The protein below binds the small molecule below.
Small molecule (SMILES): CC(C)C[C@H](NC(=O)[C@H](CCC(N)=O)NC(=O)[C@H](C)NC(=O)[C@H](Cc1ccccc1)NC(=O)[C@H](CO)NC(=O)[C@H](CCC(=O)O)NC(=O)[C@@H](N)[C@@H](C)O)C(=O)N[C@@H](Cc1ccccc1)C(=O)N[C@H](C=O)CCC(=O)O

Binding-site contacts:
Ligand atom CE2 contacts residue PHE32 of chain 1.K at 4.4 Å (hydrophobic).
Ligand atom CD2 contacts residue ARG35 of chain 1.K at 4.3 Å.
Ligand atom CE1 contacts residue ILE40 of chain 1.K at 4.4 Å (hydrophobic).
Ligand atom CG2 contacts residue ARG7 of chain 1.K at 4.2 Å.
Ligand atom CE1 contacts residue ARG35 of chain 1.K at 4.4 Å.
Ligand atom CZ contacts residue LEU43 of chain 1.K at 4.5 Å (hydrophobic).
Ligand atom CZ contacts residue LEU10 of chain 1.K at 4.5 Å (hydrophobic).
Ligand atom CB contacts residue LEU10 of chain 1.K at 3.7 Å (hydrophobic).
Ligand atom CD1 contacts residue ARG7 of chain 1.K at 4.2 Å.
Ligand atom CD1 contacts residue LEU10 of chain 1.K at 4.2 Å (hydrophobic).
Ligand atom CZ contacts residue HIS15 of chain 1.K at 4.3 Å.
Ligand atom O contacts residue MET6 of chain 1.K at 4.0 Å.
Ligand atom CG contacts residue LEU10 of chain 1.K at 4.4 Å (hydrophobic).
Ligand atom CZ contacts residue ARG35 of chain 1.K at 3.3 Å.
Ligand atom CE2 contacts residue LEU43 of chain 1.K at 3.4 Å (hydrophobic).
Ligand atom CD2 contacts residue ARG7 of chain 1.K at 3.2 Å.
Ligand atom CE2 contacts residue ARG35 of chain 1.K at 3.5 Å.
Ligand atom CB contacts residue ARG7 of chain 1.K at 3.8 Å.
Ligand atom CE1 contacts residue HIS15 of chain 1.K at 4.0 Å.
Ligand atom CE2 contacts residue LEU10 of chain 1.K at 4.5 Å (hydrophobic).
Ligand atom CA contacts residue PHE32 of chain 1.K at 4.3 Å (hydrophobic).
Ligand atom CD1 contacts residue PHE32 of chain 1.K at 4.0 Å (hydrophobic).
Ligand atom CG2 contacts residue MET6 of chain 1.K at 3.6 Å (hydrophobic).
Ligand atom CZ contacts residue ILE41 of chain 1.K at 4.2 Å (hydrophobic).
Ligand atom CE1 contacts residue PHE32 of chain 1.K at 4.1 Å (hydrophobic).
Ligand atom CD2 contacts residue LEU43 of chain 1.K at 3.9 Å (hydrophobic).
Ligand atom CG contacts residue ARG7 of chain 1.K at 4.2 Å.
Ligand atom CD2 contacts residue PHE32 of chain 1.K at 4.0 Å (hydrophobic).
Ligand atom CG contacts residue PHE32 of chain 1.K at 4.3 Å (hydrophobic).
Ligand atom CB contacts residue MET6 of chain 1.K at 4.4 Å (hydrophobic).
Ligand atom CZ contacts residue ILE40 of chain 1.K at 4.3 Å (hydrophobic).
Ligand atom CE1 contacts residue PHE16 of chain 1.K at 4.2 Å (hydrophobic).
Ligand atom O contacts residue ARG35 of chain 1.K at 4.4 Å.
Ligand atom CD1 contacts residue HIS15 of chain 1.K at 4.4 Å.

Sequence of chain 1.K:
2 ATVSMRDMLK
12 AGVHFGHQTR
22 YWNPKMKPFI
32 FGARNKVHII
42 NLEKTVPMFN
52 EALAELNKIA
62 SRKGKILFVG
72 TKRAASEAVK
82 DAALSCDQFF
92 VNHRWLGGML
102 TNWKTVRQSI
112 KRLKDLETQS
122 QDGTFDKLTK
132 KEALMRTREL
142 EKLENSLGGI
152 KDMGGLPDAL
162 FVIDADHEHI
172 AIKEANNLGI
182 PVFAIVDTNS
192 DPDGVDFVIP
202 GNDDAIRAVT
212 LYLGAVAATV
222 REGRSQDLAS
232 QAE